Sequence of chain 1.B:
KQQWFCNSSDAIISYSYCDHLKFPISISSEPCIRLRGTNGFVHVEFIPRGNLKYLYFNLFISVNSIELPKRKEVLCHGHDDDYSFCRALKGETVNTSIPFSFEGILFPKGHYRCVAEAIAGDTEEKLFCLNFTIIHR

A protein and the small-molecule ligand that binds it are described below.
Small molecule (SMILES): CCCCCCCCCCC[C@@H](O)CC(=O)N[C@H]1[C@@H](OP(=O)(O)O)O[C@H](CO)[C@@H](O)[C@@H]1OC(=O)C[C@H](O)CCCCCCCCCCC

Binding-site contacts:
Ligand atom C32 contacts residue PHE103 of chain 1.B at 3.8 Å (hydrophobic).
Ligand atom O4 contacts residue PHE103 of chain 1.B at 3.5 Å.
Ligand atom C31 contacts residue PHE108 of chain 1.B at 3.7 Å (hydrophobic).
Ligand atom C39 contacts residue LP41 of chain 1.O at 4.0 Å.
Ligand atom C36 contacts residue DAO1 of chain 1.Q at 3.9 Å.
Ligand atom C23 contacts residue PHE108 of chain 1.B at 3.7 Å (hydrophobic).
Ligand atom O3 contacts residue LP41 of chain 1.O at 3.9 Å.
Ligand atom C27 contacts residue PRO109 of chain 1.B at 3.9 Å (hydrophobic).
Ligand atom O7 contacts residue DAO1 of chain 1.Q at 2.9 Å (h-bond).
Ligand atom O3 contacts residue PHE103 of chain 1.B at 3.6 Å.
Ligand atom C24 contacts residue LEU69 of chain 1.B at 3.5 Å (hydrophobic).
Ligand atom C35 contacts residue DAO1 of chain 1.Q at 4.0 Å.
Ligand atom O42 contacts residue GLU104 of chain 1.B at 3.7 Å.
Ligand atom C33 contacts residue DAO1 of chain 1.Q at 3.9 Å.
Ligand atom O43 contacts residue PHE103 of chain 1.B at 3.5 Å.
Ligand atom C30 contacts residue GLU104 of chain 1.B at 4.0 Å.
Ligand atom C19 contacts residue ARG72 of chain 1.B at 3.6 Å.
Ligand atom C37 contacts residue ILE34 of chain 1.B at 3.2 Å (hydrophobic).
Ligand atom O43 contacts residue GLU104 of chain 1.B at 2.9 Å (salt-bridge).
Ligand atom C34 contacts residue PHE103 of chain 1.B at 3.8 Å (hydrophobic).
Ligand atom C5 contacts residue LP41 of chain 1.O at 3.9 Å.
Ligand atom C41 contacts residue MYR1 of chain 1.R at 3.9 Å.
Ligand atom O6 contacts residue LP41 of chain 1.O at 1.6 Å.
Ligand atom O43 contacts residue GLY105 of chain 1.B at 3.6 Å.
Ligand atom C25 contacts residue LEU69 of chain 1.B at 3.8 Å (hydrophobic).
Ligand atom C26 contacts residue PHE108 of chain 1.B at 4.0 Å (hydrophobic).
Ligand atom C25 contacts residue VAL64 of chain 1.B at 4.0 Å (hydrophobic).
Ligand atom C35 contacts residue LP41 of chain 1.O at 4.0 Å.
Ligand atom C4 contacts residue LP41 of chain 1.O at 3.8 Å.
Ligand atom C32 contacts residue PHE108 of chain 1.B at 3.8 Å (hydrophobic).
Ligand atom C28 contacts residue GLU104 of chain 1.B at 3.5 Å.
Ligand atom C41 contacts residue CYS115 of chain 1.B at 3.7 Å (hydrophobic).
Ligand atom C30 contacts residue ILE106 of chain 1.B at 4.0 Å (hydrophobic).
Ligand atom O4 contacts residue GLU104 of chain 1.B at 3.0 Å (salt-bridge).
Ligand atom C27 contacts residue VAL64 of chain 1.B at 3.6 Å (hydrophobic).
Ligand atom C6 contacts residue LP41 of chain 1.O at 2.9 Å.
Ligand atom C22 contacts residue DAO1 of chain 1.Q at 3.9 Å.
Ligand atom O3 contacts residue GLU104 of chain 1.B at 3.6 Å.
Ligand atom O43 contacts residue ILE106 of chain 1.B at 3.5 Å (h-bond).
Ligand atom C21 contacts residue ARG72 of chain 1.B at 3.7 Å.